Sequence of chain 1.A:
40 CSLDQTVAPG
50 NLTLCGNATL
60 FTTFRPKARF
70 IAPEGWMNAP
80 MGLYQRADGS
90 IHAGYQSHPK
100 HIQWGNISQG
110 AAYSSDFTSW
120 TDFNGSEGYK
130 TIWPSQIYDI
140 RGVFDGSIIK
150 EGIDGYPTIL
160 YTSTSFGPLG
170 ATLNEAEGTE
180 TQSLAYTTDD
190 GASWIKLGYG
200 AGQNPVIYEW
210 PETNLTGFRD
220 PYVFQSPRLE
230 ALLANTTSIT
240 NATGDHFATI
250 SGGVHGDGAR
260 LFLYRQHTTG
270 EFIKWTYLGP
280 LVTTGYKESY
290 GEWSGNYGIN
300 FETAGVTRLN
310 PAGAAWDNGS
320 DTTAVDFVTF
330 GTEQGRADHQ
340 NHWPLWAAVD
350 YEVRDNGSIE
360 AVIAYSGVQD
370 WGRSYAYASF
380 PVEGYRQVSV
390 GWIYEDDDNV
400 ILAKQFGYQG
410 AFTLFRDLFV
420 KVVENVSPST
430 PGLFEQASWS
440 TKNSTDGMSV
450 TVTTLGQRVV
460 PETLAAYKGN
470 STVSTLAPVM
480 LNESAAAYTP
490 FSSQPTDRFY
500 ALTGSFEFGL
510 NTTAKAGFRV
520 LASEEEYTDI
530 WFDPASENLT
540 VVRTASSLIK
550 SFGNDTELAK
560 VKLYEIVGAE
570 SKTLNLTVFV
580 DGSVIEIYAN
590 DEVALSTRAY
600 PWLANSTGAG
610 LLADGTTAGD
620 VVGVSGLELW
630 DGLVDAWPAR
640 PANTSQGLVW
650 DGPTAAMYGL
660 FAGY

This protein binds this small molecule.
Small molecule (SMILES): CC(=O)N[C@@H]1[C@@H](O)[C@H](O)[C@@H](CO)O[C@H]1O

Binding-site contacts:
Ligand atom C3 contacts residue ASN123 of chain 1.A at 3.9 Å.
Ligand atom O5 contacts residue ASN123 of chain 1.A at 2.4 Å (h-bond).
Ligand atom N2 contacts residue ASN123 of chain 1.A at 3.2 Å (h-bond).
Ligand atom C7 contacts residue ASN123 of chain 1.A at 3.7 Å.
Ligand atom C5 contacts residue ASN123 of chain 1.A at 3.7 Å.
Ligand atom C4 contacts residue ASN123 of chain 1.A at 4.3 Å.
Ligand atom C2 contacts residue ASN123 of chain 1.A at 2.6 Å.
Ligand atom O7 contacts residue ASN123 of chain 1.A at 3.8 Å.
Ligand atom C1 contacts residue ASN123 of chain 1.A at 1.5 Å.